Binding-site contacts:
Ligand atom C4 contacts residue LYS60 of chain 1.A at 3.6 Å.
Ligand atom C5 contacts residue LYS60 of chain 1.A at 3.7 Å.
Ligand atom C14 contacts residue GLY29 of chain 1.A at 4.3 Å.
Ligand atom C3 contacts residue LEU2 of chain 1.A at 4.4 Å (hydrophobic).
Ligand atom C15 contacts residue GLY29 of chain 1.A at 4.2 Å.
Ligand atom C2 contacts residue ILE18 of chain 1.A at 4.0 Å (hydrophobic).
Ligand atom O17 contacts residue PHE5 of chain 1.A at 4.1 Å.
Ligand atom C16 contacts residue GLY29 of chain 1.A at 3.3 Å.
Ligand atom C12 contacts residue ILE18 of chain 1.A at 3.8 Å (hydrophobic).
Ligand atom C5 contacts residue GLY29 of chain 1.A at 4.1 Å.
Ligand atom C8 contacts residue LEU2 of chain 1.A at 4.3 Å (hydrophobic).
Ligand atom C14 contacts residue TYR21 of chain 1.A at 3.9 Å (hydrophobic).
Ligand atom N1 contacts residue SER22 of chain 1.A at 4.3 Å.
Ligand atom N1 contacts residue ILE18 of chain 1.A at 4.4 Å.
Ligand atom C15 contacts residue TYR21 of chain 1.A at 4.2 Å (hydrophobic).
Ligand atom C9 contacts residue LEU2 of chain 1.A at 4.3 Å (hydrophobic).
Ligand atom C14 contacts residue SER22 of chain 1.A at 4.4 Å.
Ligand atom C6 contacts residue GLY29 of chain 1.A at 3.8 Å.
Ligand atom O17 contacts residue TYR21 of chain 1.A at 3.4 Å (h-bond).
Ligand atom C2 contacts residue LEU2 of chain 1.A at 4.5 Å (hydrophobic).
Ligand atom O17 contacts residue PHE96 of chain 1.A at 4.2 Å.
Ligand atom O17 contacts residue GLY29 of chain 1.A at 4.4 Å.
Ligand atom O17 contacts residue CYS28 of chain 1.A at 4.0 Å.
Ligand atom C15 contacts residue PHE5 of chain 1.A at 4.2 Å (hydrophobic).
Ligand atom O17 contacts residue CYS44 of chain 1.A at 3.6 Å.
Ligand atom C4 contacts residue LEU2 of chain 1.A at 4.4 Å (hydrophobic).
Ligand atom C16 contacts residue TYR21 of chain 1.A at 3.3 Å (hydrophobic).
Ligand atom C16 contacts residue CYS44 of chain 1.A at 4.5 Å (hydrophobic).
Ligand atom C16 contacts residue CYS28 of chain 1.A at 3.7 Å (hydrophobic).
Ligand atom N1 contacts residue LEU2 of chain 1.A at 4.5 Å.
Ligand atom C7 contacts residue GLY29 of chain 1.A at 4.4 Å.

Sequence of chain 1.A:
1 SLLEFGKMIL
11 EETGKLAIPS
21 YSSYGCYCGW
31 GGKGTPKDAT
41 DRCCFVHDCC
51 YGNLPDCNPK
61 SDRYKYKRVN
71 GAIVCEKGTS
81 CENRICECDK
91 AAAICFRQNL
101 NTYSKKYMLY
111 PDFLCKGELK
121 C

This small molecule binds to this protein.
Small molecule (SMILES): CN(C)Cc1c[nH]c2c(CCCO)cccc12